The small molecule below binds the protein below.
Small molecule (SMILES): CC(=O)N[C@H]1[C@H](O[C@H]2[C@H](O)[C@@H](NC(C)=O)CO[C@@H]2CO)O[C@H](CO)[C@@H](O)[C@@H]1O

Binding-site contacts:
Ligand atom O4 contacts residue THR198 of chain 1.A at 4.3 Å.
Ligand atom C8 contacts residue GLY199 of chain 1.A at 3.7 Å.
Ligand atom O7 contacts residue ASN196 of chain 1.A at 2.9 Å (h-bond).
Ligand atom C7 contacts residue THR198 of chain 1.A at 3.7 Å.
Ligand atom C7 contacts residue GLY199 of chain 1.A at 4.2 Å.
Ligand atom C7 contacts residue ASN196 of chain 1.A at 3.0 Å.
Ligand atom O5 contacts residue THR198 of chain 1.A at 4.5 Å.
Ligand atom C1 contacts residue THR198 of chain 1.A at 3.6 Å.
Ligand atom C3 contacts residue THR198 of chain 1.A at 3.2 Å.
Ligand atom O7 contacts residue ARG235 of chain 1.A at 4.3 Å.
Ligand atom C8 contacts residue ASN196 of chain 1.A at 3.0 Å.
Ligand atom C5 contacts residue THR198 of chain 1.A at 4.3 Å.
Ligand atom O7 contacts residue GLY199 of chain 1.A at 4.1 Å.
Ligand atom O5 contacts residue ASN196 of chain 1.A at 2.3 Å (h-bond).
Ligand atom C2 contacts residue ASN196 of chain 1.A at 2.5 Å.
Ligand atom N2 contacts residue ASN196 of chain 1.A at 2.9 Å (h-bond).
Ligand atom O7 contacts residue ILE234 of chain 1.A at 4.4 Å.
Ligand atom C3 contacts residue ASN196 of chain 1.A at 3.8 Å.
Ligand atom C8 contacts residue SER236 of chain 1.A at 3.5 Å.
Ligand atom C8 contacts residue TRP66 of chain 1.A at 3.7 Å (hydrophobic).
Ligand atom C7 contacts residue GLY197 of chain 1.A at 4.5 Å.
Ligand atom C7 contacts residue SER236 of chain 1.A at 4.0 Å.
Ligand atom C1 contacts residue ASN196 of chain 1.A at 1.4 Å.
Ligand atom O7 contacts residue SER236 of chain 1.A at 4.1 Å.
Ligand atom N2 contacts residue THR198 of chain 1.A at 2.8 Å (h-bond).
Ligand atom O7 contacts residue THR198 of chain 1.A at 2.7 Å (h-bond).
Ligand atom C4 contacts residue THR198 of chain 1.A at 4.2 Å.
Ligand atom C8 contacts residue GLY197 of chain 1.A at 4.0 Å.
Ligand atom C2 contacts residue THR198 of chain 1.A at 3.6 Å.
Ligand atom C8 contacts residue MET65 of chain 1.A at 3.7 Å (hydrophobic).
Ligand atom C8 contacts residue THR198 of chain 1.A at 3.6 Å.
Ligand atom C4 contacts residue ASN196 of chain 1.A at 4.2 Å.
Ligand atom C5 contacts residue ASN196 of chain 1.A at 3.7 Å.
Ligand atom N2 contacts residue GLY197 of chain 1.A at 4.4 Å.
Ligand atom O3 contacts residue THR198 of chain 1.A at 3.0 Å (h-bond).

Sequence of chain 1.A:
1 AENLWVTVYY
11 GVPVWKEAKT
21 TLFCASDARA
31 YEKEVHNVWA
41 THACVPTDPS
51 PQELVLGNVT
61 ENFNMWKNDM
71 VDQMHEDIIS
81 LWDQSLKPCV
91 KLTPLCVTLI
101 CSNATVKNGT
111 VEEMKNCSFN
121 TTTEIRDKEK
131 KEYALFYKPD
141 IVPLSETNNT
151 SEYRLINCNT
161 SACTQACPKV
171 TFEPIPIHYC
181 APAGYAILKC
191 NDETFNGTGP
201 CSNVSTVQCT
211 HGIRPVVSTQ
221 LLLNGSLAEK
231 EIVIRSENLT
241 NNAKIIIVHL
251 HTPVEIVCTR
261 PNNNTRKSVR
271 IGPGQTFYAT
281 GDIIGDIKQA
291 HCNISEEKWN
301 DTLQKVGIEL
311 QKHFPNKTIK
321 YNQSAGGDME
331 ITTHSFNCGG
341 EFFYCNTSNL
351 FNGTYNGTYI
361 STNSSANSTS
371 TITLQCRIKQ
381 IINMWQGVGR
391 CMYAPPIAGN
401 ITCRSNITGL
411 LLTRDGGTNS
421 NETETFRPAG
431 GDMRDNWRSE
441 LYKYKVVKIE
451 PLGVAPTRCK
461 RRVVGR